Sequence of chain 1.B:
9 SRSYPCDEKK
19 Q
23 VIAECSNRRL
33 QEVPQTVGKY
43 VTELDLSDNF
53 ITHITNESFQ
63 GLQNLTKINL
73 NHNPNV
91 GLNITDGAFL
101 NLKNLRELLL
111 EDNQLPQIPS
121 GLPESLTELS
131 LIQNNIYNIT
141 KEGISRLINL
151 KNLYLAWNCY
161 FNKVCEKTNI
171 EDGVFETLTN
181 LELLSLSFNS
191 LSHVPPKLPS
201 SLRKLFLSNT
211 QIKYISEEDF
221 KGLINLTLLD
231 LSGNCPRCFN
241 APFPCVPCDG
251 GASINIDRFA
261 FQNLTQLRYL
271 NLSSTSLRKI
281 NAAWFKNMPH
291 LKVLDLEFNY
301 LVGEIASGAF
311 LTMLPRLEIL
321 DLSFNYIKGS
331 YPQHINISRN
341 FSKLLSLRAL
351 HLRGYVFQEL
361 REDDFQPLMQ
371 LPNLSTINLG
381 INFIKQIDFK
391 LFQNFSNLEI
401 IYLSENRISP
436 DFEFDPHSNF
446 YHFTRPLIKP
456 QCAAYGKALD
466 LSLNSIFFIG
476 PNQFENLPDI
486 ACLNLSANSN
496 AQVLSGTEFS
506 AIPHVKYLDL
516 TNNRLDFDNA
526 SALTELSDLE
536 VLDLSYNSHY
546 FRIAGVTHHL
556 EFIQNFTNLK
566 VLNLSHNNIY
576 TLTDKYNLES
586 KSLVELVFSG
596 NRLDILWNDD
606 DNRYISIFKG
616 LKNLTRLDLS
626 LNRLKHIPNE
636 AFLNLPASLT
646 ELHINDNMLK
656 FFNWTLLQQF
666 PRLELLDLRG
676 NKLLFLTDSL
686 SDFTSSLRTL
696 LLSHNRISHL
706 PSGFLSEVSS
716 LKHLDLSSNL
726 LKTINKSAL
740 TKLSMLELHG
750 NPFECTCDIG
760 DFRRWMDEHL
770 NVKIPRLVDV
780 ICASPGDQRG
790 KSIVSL

Binding-site contacts:
Ligand atom C7 contacts residue TYR512 of chain 1.B at 4.1 Å (hydrophobic).
Ligand atom O3 contacts residue GLN456 of chain 1.B at 2.9 Å (h-bond).
Ligand atom C6 contacts residue GLU590 of chain 1.B at 3.4 Å.
Ligand atom C5 contacts residue ASN568 of chain 1.B at 3.6 Å.
Ligand atom C3 contacts residue GLN456 of chain 1.B at 3.5 Å.
Ligand atom C3 contacts residue LYS454 of chain 1.B at 4.1 Å.
Ligand atom O5 contacts residue GLN456 of chain 1.B at 3.8 Å.
Ligand atom C3 contacts residue ASN568 of chain 1.B at 3.8 Å.
Ligand atom N2 contacts residue SER540 of chain 1.B at 3.7 Å.
Ligand atom C1 contacts residue ASN568 of chain 1.B at 1.4 Å.
Ligand atom O6 contacts residue GLU590 of chain 1.B at 2.8 Å (salt-bridge).
Ligand atom C7 contacts residue GLN456 of chain 1.B at 3.9 Å.
Ligand atom C2 contacts residue ASN568 of chain 1.B at 2.4 Å.
Ligand atom C7 contacts residue ASN568 of chain 1.B at 3.6 Å.
Ligand atom O5 contacts residue ASN568 of chain 1.B at 2.4 Å (h-bond).
Ligand atom O3 contacts residue LYS454 of chain 1.B at 3.7 Å.
Ligand atom O5 contacts residue VAL592 of chain 1.B at 3.5 Å.
Ligand atom C6 contacts residue VAL566 of chain 1.B at 3.7 Å (hydrophobic).
Ligand atom C7 contacts residue SER540 of chain 1.B at 3.7 Å.
Ligand atom C2 contacts residue ASP538 of chain 1.B at 3.6 Å.
Ligand atom C7 contacts residue LYS454 of chain 1.B at 4.1 Å.
Ligand atom C8 contacts residue THR516 of chain 1.B at 3.8 Å.
Ligand atom C6 contacts residue GLN456 of chain 1.B at 4.1 Å.
Ligand atom C3 contacts residue ASP538 of chain 1.B at 4.0 Å.
Ligand atom O6 contacts residue VAL592 of chain 1.B at 3.4 Å.
Ligand atom O4 contacts residue LYS454 of chain 1.B at 3.5 Å (salt-bridge).
Ligand atom N2 contacts residue ASN568 of chain 1.B at 3.0 Å (h-bond).
Ligand atom C4 contacts residue GLN456 of chain 1.B at 3.8 Å.
Ligand atom C2 contacts residue LYS454 of chain 1.B at 4.0 Å.
Ligand atom C1 contacts residue ASP538 of chain 1.B at 3.7 Å.
Ligand atom O7 contacts residue ASN568 of chain 1.B at 3.9 Å.
Ligand atom C7 contacts residue ASP538 of chain 1.B at 3.6 Å.
Ligand atom O7 contacts residue GLN456 of chain 1.B at 3.2 Å.
Ligand atom C6 contacts residue VAL592 of chain 1.B at 4.0 Å (hydrophobic).
Ligand atom C2 contacts residue GLN456 of chain 1.B at 3.6 Å.
Ligand atom N2 contacts residue ASP538 of chain 1.B at 2.8 Å (salt-bridge).
Ligand atom O7 contacts residue TYR512 of chain 1.B at 3.2 Å (h-bond).
Ligand atom C8 contacts residue SER540 of chain 1.B at 3.7 Å.
Ligand atom O7 contacts residue LYS454 of chain 1.B at 3.2 Å (salt-bridge).
Ligand atom C8 contacts residue ASP538 of chain 1.B at 3.6 Å.

A protein and the small-molecule ligand that binds it are described below.
Small molecule (SMILES): CC(=O)N[C@H]1[C@H](O[C@H]2[C@H](O)[C@@H](NC(C)=O)CO[C@@H]2CO)O[C@H](CO)[C@@H](O[C@@H]2O[C@H](CO)[C@@H](O)[C@H](O)[C@@H]2O)[C@@H]1O